Binding-site contacts:
Ligand atom N2 contacts residue ASN279 of chain 1.B at 2.9 Å (h-bond).
Ligand atom C7 contacts residue GLU278 of chain 1.B at 3.9 Å.
Ligand atom C6 contacts residue LYS555 of chain 1.A at 3.7 Å.
Ligand atom C7 contacts residue ASN279 of chain 1.B at 3.3 Å.
Ligand atom C8 contacts residue ASN277 of chain 1.B at 3.4 Å.
Ligand atom O5 contacts residue ASN279 of chain 1.B at 2.4 Å (h-bond).
Ligand atom N2 contacts residue GLU278 of chain 1.B at 3.5 Å (salt-bridge).
Ligand atom C4 contacts residue ASN279 of chain 1.B at 4.2 Å.
Ligand atom O7 contacts residue ASN279 of chain 1.B at 3.3 Å (h-bond).
Ligand atom C1 contacts residue ASN279 of chain 1.B at 1.4 Å.
Ligand atom C7 contacts residue ASN277 of chain 1.B at 3.9 Å.
Ligand atom C1 contacts residue LYS555 of chain 1.A at 3.5 Å.
Ligand atom C5 contacts residue LYS555 of chain 1.A at 3.4 Å.
Ligand atom C2 contacts residue ASN279 of chain 1.B at 2.5 Å.
Ligand atom C8 contacts residue GLU278 of chain 1.B at 3.5 Å.
Ligand atom O7 contacts residue ASN277 of chain 1.B at 4.0 Å.
Ligand atom C5 contacts residue ASN279 of chain 1.B at 3.7 Å.
Ligand atom C3 contacts residue ASN279 of chain 1.B at 3.8 Å.
Ligand atom C8 contacts residue ASN279 of chain 1.B at 4.4 Å.
Ligand atom O5 contacts residue LYS555 of chain 1.A at 3.0 Å (salt-bridge).

Sequence of chain 1.A:
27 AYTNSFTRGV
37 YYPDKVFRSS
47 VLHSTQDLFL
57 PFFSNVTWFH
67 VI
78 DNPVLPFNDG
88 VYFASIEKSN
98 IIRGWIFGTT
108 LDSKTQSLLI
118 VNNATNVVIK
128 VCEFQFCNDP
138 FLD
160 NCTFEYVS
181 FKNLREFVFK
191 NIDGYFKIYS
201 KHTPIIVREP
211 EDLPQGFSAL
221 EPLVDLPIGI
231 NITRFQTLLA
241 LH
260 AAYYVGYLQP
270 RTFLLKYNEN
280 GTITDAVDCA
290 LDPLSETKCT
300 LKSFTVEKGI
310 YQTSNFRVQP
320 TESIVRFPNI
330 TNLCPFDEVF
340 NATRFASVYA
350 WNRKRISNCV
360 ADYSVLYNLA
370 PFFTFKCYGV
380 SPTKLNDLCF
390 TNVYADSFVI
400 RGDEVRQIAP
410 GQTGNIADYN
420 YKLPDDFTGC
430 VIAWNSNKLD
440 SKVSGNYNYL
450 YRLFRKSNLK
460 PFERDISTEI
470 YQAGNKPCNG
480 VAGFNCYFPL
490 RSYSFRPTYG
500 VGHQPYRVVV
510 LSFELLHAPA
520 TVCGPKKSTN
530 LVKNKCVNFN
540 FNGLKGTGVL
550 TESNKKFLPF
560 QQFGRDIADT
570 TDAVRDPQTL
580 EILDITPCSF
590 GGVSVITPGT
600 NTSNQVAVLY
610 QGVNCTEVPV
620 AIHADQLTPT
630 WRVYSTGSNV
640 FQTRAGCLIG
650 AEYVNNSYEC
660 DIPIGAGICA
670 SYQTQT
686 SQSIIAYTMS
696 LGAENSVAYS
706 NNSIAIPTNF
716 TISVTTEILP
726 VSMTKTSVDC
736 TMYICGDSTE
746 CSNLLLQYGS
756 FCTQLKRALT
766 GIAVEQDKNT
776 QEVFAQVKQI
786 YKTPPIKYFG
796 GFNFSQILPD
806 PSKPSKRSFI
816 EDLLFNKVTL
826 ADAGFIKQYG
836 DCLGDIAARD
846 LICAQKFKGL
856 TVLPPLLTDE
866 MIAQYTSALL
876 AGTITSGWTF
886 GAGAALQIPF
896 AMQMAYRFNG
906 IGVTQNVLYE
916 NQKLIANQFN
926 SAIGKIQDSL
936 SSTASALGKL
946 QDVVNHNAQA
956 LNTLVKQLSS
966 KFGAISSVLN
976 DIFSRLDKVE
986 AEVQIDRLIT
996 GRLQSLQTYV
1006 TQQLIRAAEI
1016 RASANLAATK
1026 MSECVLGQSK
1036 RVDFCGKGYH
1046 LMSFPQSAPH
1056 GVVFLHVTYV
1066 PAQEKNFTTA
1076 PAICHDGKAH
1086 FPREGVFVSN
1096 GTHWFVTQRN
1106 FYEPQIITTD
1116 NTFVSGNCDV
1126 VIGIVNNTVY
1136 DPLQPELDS

This protein binds this small molecule.
Small molecule (SMILES): CC(=O)N[C@H]1[C@H](O[C@H]2[C@H](O)[C@@H](NC(C)=O)CO[C@@H]2CO)O[C@H](CO)[C@@H](O)[C@@H]1O

Sequence of chain 1.B:
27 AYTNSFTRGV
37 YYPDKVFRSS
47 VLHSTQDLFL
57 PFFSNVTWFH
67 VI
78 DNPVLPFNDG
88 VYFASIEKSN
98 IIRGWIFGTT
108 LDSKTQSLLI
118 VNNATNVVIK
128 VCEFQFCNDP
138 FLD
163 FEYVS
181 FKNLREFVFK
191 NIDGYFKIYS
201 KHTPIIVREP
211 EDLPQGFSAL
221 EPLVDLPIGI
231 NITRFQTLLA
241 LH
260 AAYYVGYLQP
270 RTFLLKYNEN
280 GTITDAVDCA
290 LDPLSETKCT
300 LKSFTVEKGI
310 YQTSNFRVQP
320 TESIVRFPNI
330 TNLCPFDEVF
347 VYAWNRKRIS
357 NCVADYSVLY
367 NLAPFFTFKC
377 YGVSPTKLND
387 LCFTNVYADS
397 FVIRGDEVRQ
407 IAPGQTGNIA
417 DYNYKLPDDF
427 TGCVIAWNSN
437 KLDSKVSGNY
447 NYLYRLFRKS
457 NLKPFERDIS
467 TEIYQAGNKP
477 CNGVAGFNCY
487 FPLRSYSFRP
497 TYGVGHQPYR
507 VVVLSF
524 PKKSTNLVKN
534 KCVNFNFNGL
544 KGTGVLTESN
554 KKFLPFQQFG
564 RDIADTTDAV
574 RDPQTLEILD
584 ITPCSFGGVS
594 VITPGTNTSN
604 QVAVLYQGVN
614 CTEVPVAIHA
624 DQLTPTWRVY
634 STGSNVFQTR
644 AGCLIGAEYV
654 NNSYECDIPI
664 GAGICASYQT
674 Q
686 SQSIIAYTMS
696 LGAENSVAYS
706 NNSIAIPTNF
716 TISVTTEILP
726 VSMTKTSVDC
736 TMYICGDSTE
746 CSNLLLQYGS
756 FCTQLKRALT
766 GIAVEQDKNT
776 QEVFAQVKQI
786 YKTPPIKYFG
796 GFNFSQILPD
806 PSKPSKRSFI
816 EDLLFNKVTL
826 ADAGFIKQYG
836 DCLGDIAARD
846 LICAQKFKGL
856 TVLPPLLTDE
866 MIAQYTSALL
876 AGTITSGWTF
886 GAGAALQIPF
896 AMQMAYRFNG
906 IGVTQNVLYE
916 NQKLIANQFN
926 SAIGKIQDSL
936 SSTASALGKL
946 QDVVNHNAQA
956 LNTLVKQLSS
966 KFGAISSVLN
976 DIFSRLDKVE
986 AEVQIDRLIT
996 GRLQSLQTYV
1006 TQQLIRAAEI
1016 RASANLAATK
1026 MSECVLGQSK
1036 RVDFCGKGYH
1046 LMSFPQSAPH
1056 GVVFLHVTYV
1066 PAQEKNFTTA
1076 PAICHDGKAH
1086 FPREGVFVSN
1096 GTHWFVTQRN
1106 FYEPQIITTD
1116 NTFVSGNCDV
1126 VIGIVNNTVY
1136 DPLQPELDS